Sequence of chain 1.A:
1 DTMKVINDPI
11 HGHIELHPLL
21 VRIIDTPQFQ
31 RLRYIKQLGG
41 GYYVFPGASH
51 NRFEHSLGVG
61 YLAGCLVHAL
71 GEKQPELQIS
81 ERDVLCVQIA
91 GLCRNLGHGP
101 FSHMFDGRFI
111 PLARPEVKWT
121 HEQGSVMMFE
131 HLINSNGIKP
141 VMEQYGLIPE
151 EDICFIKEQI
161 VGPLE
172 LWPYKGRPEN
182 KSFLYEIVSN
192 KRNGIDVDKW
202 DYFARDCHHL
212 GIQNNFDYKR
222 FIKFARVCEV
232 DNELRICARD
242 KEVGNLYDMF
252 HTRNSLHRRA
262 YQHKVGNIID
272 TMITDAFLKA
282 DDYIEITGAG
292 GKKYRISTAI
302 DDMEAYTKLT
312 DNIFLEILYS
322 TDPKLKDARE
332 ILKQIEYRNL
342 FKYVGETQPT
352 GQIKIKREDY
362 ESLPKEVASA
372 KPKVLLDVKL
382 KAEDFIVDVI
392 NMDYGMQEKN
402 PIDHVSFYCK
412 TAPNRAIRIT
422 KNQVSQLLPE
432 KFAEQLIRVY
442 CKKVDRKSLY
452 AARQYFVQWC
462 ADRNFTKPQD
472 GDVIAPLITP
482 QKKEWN

This protein binds this small molecule.
Small molecule (SMILES): NC1=NCN([C@H]2C[C@H](O)[C@@H](COP(=O)(O)OP(=O)(O)OP(=O)(O)O)O2)C(=O)N1

Binding-site contacts:
Ligand atom O3' contacts residue GLN37 of chain 1.A at 2.9 Å (h-bond).
Ligand atom N4 contacts residue GLN263 of chain 1.A at 3.4 Å (h-bond).
Ligand atom C2' contacts residue ASP207 of chain 1.A at 3.7 Å.
Ligand atom C2' contacts residue TYR262 of chain 1.A at 3.5 Å (hydrophobic).
Ligand atom O3A contacts residue TYR203 of chain 1.A at 3.0 Å (h-bond).
Ligand atom N1 contacts residue HIS103 of chain 1.A at 3.4 Å.
Ligand atom O3' contacts residue LEU38 of chain 1.A at 3.5 Å.
Ligand atom O1B contacts residue ARG254 of chain 1.A at 3.0 Å (salt-bridge).
Ligand atom O2B contacts residue TYR203 of chain 1.A at 3.7 Å.
Ligand atom C2' contacts residue LEU38 of chain 1.A at 3.6 Å (hydrophobic).
Ligand atom O3G contacts residue HIS121 of chain 1.A at 3.5 Å (h-bond).
Ligand atom O3G contacts residue ARG94 of chain 1.A at 3.2 Å (salt-bridge).
Ligand atom O2 contacts residue LEU38 of chain 1.A at 3.6 Å.
Ligand atom O2B contacts residue ARG254 of chain 1.A at 3.8 Å.
Ligand atom O2B contacts residue LYS200 of chain 1.A at 2.6 Å (salt-bridge).
Ligand atom O2G contacts residue ARG94 of chain 1.A at 3.9 Å.
Ligand atom C4' contacts residue GLN37 of chain 1.A at 3.8 Å.
Ligand atom N03 contacts residue HIS103 of chain 1.A at 3.6 Å.
Ligand atom O1A contacts residue ARG254 of chain 1.A at 3.5 Å (salt-bridge).
Ligand atom O1A contacts residue HIS258 of chain 1.A at 2.6 Å (h-bond).
Ligand atom N03 contacts residue HIS258 of chain 1.A at 3.9 Å.
Ligand atom C3' contacts residue TYR203 of chain 1.A at 3.7 Å (hydrophobic).
Ligand atom O1A contacts residue TYR203 of chain 1.A at 3.7 Å.
Ligand atom O1G contacts residue HIS103 of chain 1.A at 3.5 Å.
Ligand atom C5' contacts residue TYR203 of chain 1.A at 3.6 Å (hydrophobic).
Ligand atom O4' contacts residue ARG52 of chain 1.A at 3.1 Å (salt-bridge).
Ligand atom O2G contacts residue HIS103 of chain 1.A at 3.8 Å.
Ligand atom O2A contacts residue HIS103 of chain 1.A at 3.6 Å.
Ligand atom O4' contacts residue HIS103 of chain 1.A at 3.0 Å (h-bond).
Ligand atom C4' contacts residue ARG52 of chain 1.A at 3.7 Å.
Ligand atom C3' contacts residue ASP207 of chain 1.A at 3.4 Å.
Ligand atom C6 contacts residue HIS103 of chain 1.A at 3.2 Å.
Ligand atom O5' contacts residue TYR203 of chain 1.A at 3.6 Å.
Ligand atom O3' contacts residue TYR203 of chain 1.A at 3.5 Å.
Ligand atom C4' contacts residue HIS103 of chain 1.A at 3.8 Å.
Ligand atom O3' contacts residue ASP207 of chain 1.A at 2.6 Å (salt-bridge).
Ligand atom PA contacts residue TYR203 of chain 1.A at 3.8 Å.
Ligand atom C1' contacts residue LEU38 of chain 1.A at 3.8 Å (hydrophobic).
Ligand atom C1' contacts residue HIS103 of chain 1.A at 3.7 Å.
Ligand atom C5' contacts residue HIS103 of chain 1.A at 3.6 Å.